Binding-site contacts:
Ligand atom O62 contacts residue PRO243 of chain 2.A at 3.0 Å (h-bond).
Ligand atom O4 contacts residue ZN1 of chain 2.G at 2.3 Å.
Ligand atom C5 contacts residue THR103 of chain 2.A at 3.3 Å.
Ligand atom O61 contacts residue DOR1 of chain 2.D at 0.5 Å (h-bond).
Ligand atom N1 contacts residue DOR1 of chain 2.D at 0.9 Å (h-bond).
Ligand atom O62 contacts residue ARG16 of chain 2.A at 2.8 Å (salt-bridge).
Ligand atom C61 contacts residue ARG16 of chain 2.A at 3.5 Å.
Ligand atom N3 contacts residue ASP227 of chain 2.A at 2.8 Å (salt-bridge).
Ligand atom C4 contacts residue DOR1 of chain 2.D at 0.9 Å.
Ligand atom N3 contacts residue DOR1 of chain 2.D at 1.4 Å.
Ligand atom N1 contacts residue PRO243 of chain 2.A at 3.0 Å (h-bond).
Ligand atom C2 contacts residue PRO243 of chain 2.A at 3.4 Å (hydrophobic).
Ligand atom C4 contacts residue ZN1 of chain 2.F at 3.2 Å.
Ligand atom O2 contacts residue PRO243 of chain 2.A at 3.0 Å.
Ligand atom O4 contacts residue ASP227 of chain 2.A at 3.2 Å (salt-bridge).
Ligand atom C4 contacts residue THR103 of chain 2.A at 3.3 Å.
Ligand atom O2 contacts residue GLY244 of chain 2.A at 3.1 Å (h-bond).
Ligand atom O61 contacts residue HIS14 of chain 2.A at 3.0 Å (h-bond).
Ligand atom C6 contacts residue DOR1 of chain 2.D at 0.5 Å.
Ligand atom C4 contacts residue ZN1 of chain 2.G at 2.7 Å.
Ligand atom O2 contacts residue DOR1 of chain 2.D at 0.4 Å (h-bond).
Ligand atom O4 contacts residue ZN1 of chain 2.F at 2.1 Å.
Ligand atom C61 contacts residue DOR1 of chain 2.D at 0.2 Å.
Ligand atom O4 contacts residue DOR1 of chain 2.D at 2.0 Å.
Ligand atom O62 contacts residue DOR1 of chain 2.D at 0.2 Å (h-bond).
Ligand atom C5 contacts residue DOR1 of chain 2.D at 0.6 Å.
Ligand atom O2 contacts residue ARG202 of chain 2.A at 2.9 Å (salt-bridge).
Ligand atom O61 contacts residue ASN46 of chain 2.A at 3.0 Å (h-bond).
Ligand atom O62 contacts residue ALA229 of chain 2.A at 3.5 Å.
Ligand atom C2 contacts residue DOR1 of chain 2.D at 0.2 Å.
Ligand atom O5 contacts residue THR103 of chain 2.A at 2.4 Å (h-bond).
Ligand atom O5 contacts residue ZN1 of chain 2.G at 2.5 Å.
Ligand atom O61 contacts residue ARG16 of chain 2.A at 3.0 Å (salt-bridge).
Ligand atom N3 contacts residue ARG202 of chain 2.A at 2.8 Å (salt-bridge).
Ligand atom O5 contacts residue DOR1 of chain 2.D at 0.5 Å (h-bond).
Ligand atom O62 contacts residue PHE104 of chain 2.A at 3.4 Å.
Ligand atom O62 contacts residue HIS231 of chain 2.A at 3.1 Å (h-bond).
Ligand atom O5 contacts residue HIS131 of chain 2.A at 3.0 Å.
Ligand atom O4 contacts residue KCX97 of chain 2.A at 2.7 Å (h-bond).
Ligand atom C4 contacts residue KCX97 of chain 2.A at 3.4 Å.

Sequence of chain 2.A:
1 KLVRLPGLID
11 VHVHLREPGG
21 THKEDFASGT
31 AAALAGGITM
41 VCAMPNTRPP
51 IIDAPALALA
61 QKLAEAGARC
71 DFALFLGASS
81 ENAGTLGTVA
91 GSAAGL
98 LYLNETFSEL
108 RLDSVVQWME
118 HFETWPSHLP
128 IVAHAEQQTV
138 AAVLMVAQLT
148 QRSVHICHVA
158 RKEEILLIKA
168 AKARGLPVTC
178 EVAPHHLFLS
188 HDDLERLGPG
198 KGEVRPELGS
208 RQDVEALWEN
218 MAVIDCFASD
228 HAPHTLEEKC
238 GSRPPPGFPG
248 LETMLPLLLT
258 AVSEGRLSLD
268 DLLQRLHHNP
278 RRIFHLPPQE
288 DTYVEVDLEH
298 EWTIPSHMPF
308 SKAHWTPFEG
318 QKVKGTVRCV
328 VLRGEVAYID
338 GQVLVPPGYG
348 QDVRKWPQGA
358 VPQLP

This small molecule binds to this protein.
Small molecule (SMILES): NC(=O)N[C@@H](CC(=O)O)C(=O)O